The small molecule below binds the protein below.
Small molecule (SMILES): CC(=O)N[C@@H]1[C@@H](O)[C@H](O)[C@@H](CO)O[C@H]1O

Sequence of chain 1.A:
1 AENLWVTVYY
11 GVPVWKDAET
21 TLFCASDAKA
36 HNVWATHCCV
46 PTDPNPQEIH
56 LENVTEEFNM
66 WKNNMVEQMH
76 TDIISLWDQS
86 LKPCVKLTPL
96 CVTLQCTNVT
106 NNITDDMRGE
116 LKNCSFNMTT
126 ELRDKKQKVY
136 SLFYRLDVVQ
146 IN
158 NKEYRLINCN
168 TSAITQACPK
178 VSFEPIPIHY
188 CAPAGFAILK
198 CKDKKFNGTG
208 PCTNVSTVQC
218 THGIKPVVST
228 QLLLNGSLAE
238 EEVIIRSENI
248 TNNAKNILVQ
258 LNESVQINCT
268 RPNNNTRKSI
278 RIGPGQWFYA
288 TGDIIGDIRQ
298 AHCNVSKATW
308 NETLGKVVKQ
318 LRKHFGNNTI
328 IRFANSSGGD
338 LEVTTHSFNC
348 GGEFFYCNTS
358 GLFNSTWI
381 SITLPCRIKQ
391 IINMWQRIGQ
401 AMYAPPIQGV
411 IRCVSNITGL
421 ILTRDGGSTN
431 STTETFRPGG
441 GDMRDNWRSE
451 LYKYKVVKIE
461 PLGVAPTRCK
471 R

Binding-site contacts:
Ligand atom O5 contacts residue LYS117 of chain 1.A at 4.2 Å.
Ligand atom C4 contacts residue ASN103 of chain 1.A at 4.2 Å.
Ligand atom C6 contacts residue GLY114 of chain 1.A at 4.5 Å.
Ligand atom C8 contacts residue ASN103 of chain 1.A at 4.3 Å.
Ligand atom C3 contacts residue ASN103 of chain 1.A at 3.7 Å.
Ligand atom C2 contacts residue ASN103 of chain 1.A at 2.4 Å.
Ligand atom C1 contacts residue ASN103 of chain 1.A at 1.5 Å.
Ligand atom C6 contacts residue ARG140 of chain 1.A at 4.4 Å.
Ligand atom O7 contacts residue THR105 of chain 1.A at 4.1 Å.
Ligand atom C7 contacts residue ASN103 of chain 1.A at 3.4 Å.
Ligand atom O6 contacts residue ARG140 of chain 1.A at 4.2 Å.
Ligand atom N2 contacts residue ASN103 of chain 1.A at 2.7 Å (h-bond).
Ligand atom O7 contacts residue ASN103 of chain 1.A at 3.9 Å.
Ligand atom C5 contacts residue ASN103 of chain 1.A at 3.7 Å.
Ligand atom O5 contacts residue ASN103 of chain 1.A at 2.5 Å (h-bond).